This small molecule binds to this protein.
Small molecule (SMILES): OC[C@H]1O[C@@](CO)(O[C@H]2O[C@H](CO)[C@@H](O)[C@H](O)[C@H]2O)[C@@H](O)[C@@H]1O

Sequence of chain 1.G:
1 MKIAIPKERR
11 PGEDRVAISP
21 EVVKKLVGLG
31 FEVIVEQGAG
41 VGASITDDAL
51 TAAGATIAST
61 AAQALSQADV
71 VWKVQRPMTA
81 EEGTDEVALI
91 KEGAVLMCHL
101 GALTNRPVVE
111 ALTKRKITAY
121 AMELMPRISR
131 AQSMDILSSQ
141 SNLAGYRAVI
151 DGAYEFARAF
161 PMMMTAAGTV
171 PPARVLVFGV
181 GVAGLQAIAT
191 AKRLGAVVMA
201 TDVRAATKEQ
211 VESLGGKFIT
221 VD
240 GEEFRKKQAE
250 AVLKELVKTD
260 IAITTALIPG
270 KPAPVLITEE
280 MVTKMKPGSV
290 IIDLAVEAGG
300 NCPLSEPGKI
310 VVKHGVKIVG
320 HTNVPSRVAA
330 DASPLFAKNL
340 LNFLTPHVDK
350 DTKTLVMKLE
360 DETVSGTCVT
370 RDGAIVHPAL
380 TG

Binding-site contacts:
Ligand atom O6 contacts residue TYR154 of chain 1.G at 3.7 Å.
Ligand atom C6 contacts residue ARG147 of chain 1.H at 4.3 Å.
Ligand atom O6 contacts residue ARG326 of chain 1.H at 3.4 Å (salt-bridge).
Ligand atom O4 contacts residue ASP14 of chain 1.H at 3.9 Å.
Ligand atom O4 contacts residue SER325 of chain 1.H at 4.5 Å.
Ligand atom C2 contacts residue LYS316 of chain 1.G at 3.4 Å.
Ligand atom C1 contacts residue LYS316 of chain 1.G at 3.1 Å.
Ligand atom O3 contacts residue ASP14 of chain 1.H at 3.9 Å.
Ligand atom O4 contacts residue GLY42 of chain 1.H at 4.5 Å.
Ligand atom C6 contacts residue PHE156 of chain 1.G at 4.4 Å (hydrophobic).
Ligand atom C3 contacts residue ASP14 of chain 1.H at 4.1 Å.
Ligand atom C6 contacts residue ARG326 of chain 1.H at 3.9 Å.
Ligand atom O5 contacts residue LYS316 of chain 1.G at 3.0 Å (salt-bridge).
Ligand atom O6 contacts residue ARG147 of chain 1.H at 4.0 Å.
Ligand atom O5 contacts residue GLU155 of chain 1.G at 4.5 Å.
Ligand atom O4 contacts residue ALA157 of chain 1.G at 4.3 Å.
Ligand atom C6 contacts residue TYR154 of chain 1.G at 4.2 Å (hydrophobic).
Ligand atom C6 contacts residue ARG326 of chain 1.H at 4.1 Å.
Ligand atom C5 contacts residue LYS316 of chain 1.G at 4.2 Å.
Ligand atom C5 contacts residue TYR154 of chain 1.G at 4.4 Å (hydrophobic).
Ligand atom O2 contacts residue LYS316 of chain 1.G at 4.3 Å.
Ligand atom C4 contacts residue LYS316 of chain 1.G at 4.4 Å.
Ligand atom O2 contacts residue LYS316 of chain 1.G at 4.5 Å.
Ligand atom O6 contacts residue TYR154 of chain 1.G at 4.5 Å.
Ligand atom C6 contacts residue TYR154 of chain 1.G at 4.0 Å (hydrophobic).

Sequence of chain 1.H:
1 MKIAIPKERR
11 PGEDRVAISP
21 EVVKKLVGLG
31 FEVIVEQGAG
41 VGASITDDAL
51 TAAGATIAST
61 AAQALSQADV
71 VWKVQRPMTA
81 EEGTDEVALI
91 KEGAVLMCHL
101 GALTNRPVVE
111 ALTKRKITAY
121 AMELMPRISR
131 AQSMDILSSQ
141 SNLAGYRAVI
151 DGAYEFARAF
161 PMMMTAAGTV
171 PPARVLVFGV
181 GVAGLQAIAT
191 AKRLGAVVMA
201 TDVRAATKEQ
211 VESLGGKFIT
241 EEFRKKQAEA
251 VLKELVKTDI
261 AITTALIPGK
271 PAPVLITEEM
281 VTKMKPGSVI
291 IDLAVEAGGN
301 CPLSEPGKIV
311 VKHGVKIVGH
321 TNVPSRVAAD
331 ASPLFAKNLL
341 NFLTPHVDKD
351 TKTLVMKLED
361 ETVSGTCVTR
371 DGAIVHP